Sequence of chain 1.A:
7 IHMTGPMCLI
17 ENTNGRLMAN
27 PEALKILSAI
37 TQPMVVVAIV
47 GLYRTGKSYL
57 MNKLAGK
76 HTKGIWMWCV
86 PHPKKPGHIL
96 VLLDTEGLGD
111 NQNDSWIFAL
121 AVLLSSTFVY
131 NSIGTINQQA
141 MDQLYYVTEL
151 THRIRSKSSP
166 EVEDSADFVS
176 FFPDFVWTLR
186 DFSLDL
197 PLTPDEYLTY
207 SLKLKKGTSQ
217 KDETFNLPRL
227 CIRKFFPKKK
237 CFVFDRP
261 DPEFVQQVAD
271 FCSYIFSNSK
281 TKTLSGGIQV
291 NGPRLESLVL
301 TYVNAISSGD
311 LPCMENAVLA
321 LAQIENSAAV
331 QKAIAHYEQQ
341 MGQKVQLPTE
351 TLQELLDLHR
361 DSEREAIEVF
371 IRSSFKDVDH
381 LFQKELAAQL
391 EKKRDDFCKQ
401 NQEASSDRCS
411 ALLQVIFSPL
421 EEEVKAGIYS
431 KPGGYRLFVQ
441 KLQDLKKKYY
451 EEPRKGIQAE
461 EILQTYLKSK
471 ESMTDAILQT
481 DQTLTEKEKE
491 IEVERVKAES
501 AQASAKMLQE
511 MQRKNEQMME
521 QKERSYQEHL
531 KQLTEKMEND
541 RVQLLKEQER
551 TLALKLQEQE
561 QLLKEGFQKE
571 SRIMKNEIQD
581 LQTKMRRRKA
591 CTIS

The small molecule below binds the protein below.
Small molecule (SMILES): C/C=C(\C)CC/C=C(\C)CCC=C(C)C

Binding-site contacts:
Ligand atom C4 contacts residue LEU530 of chain 1.A at 3.7 Å (hydrophobic).
Ligand atom C3 contacts residue LEU530 of chain 1.A at 3.9 Å (hydrophobic).
Ligand atom C3 contacts residue CYS591 of chain 1.A at 3.4 Å (hydrophobic).
Ligand atom C1 contacts residue CYS591 of chain 1.A at 1.8 Å (hydrophobic).
Ligand atom C6 contacts residue LEU533 of chain 1.A at 4.3 Å (hydrophobic).
Ligand atom C1 contacts residue THR534 of chain 1.A at 4.4 Å.
Ligand atom C5 contacts residue CYS591 of chain 1.A at 4.3 Å (hydrophobic).
Ligand atom C13 contacts residue TYR526 of chain 1.A at 4.1 Å (hydrophobic).
Ligand atom C14 contacts residue TYR526 of chain 1.A at 3.6 Å (hydrophobic).
Ligand atom C12 contacts residue HIS529 of chain 1.A at 3.9 Å.
Ligand atom C11 contacts residue ALA387 of chain 1.A at 3.9 Å (hydrophobic).
Ligand atom C12 contacts residue ALA387 of chain 1.A at 4.2 Å (hydrophobic).
Ligand atom C9 contacts residue LYS384 of chain 1.A at 3.8 Å.
Ligand atom C7 contacts residue TYR526 of chain 1.A at 4.0 Å (hydrophobic).
Ligand atom C12 contacts residue TYR526 of chain 1.A at 3.9 Å (hydrophobic).
Ligand atom C3 contacts residue TYR526 of chain 1.A at 4.5 Å (hydrophobic).
Ligand atom C15 contacts residue ALA387 of chain 1.A at 3.6 Å (hydrophobic).
Ligand atom C6 contacts residue LEU530 of chain 1.A at 4.1 Å (hydrophobic).
Ligand atom C2 contacts residue CYS591 of chain 1.A at 2.5 Å (hydrophobic).
Ligand atom C2 contacts residue LEU530 of chain 1.A at 3.8 Å (hydrophobic).
Ligand atom C10 contacts residue LEU533 of chain 1.A at 3.8 Å (hydrophobic).
Ligand atom C1 contacts residue LEU530 of chain 1.A at 3.5 Å (hydrophobic).
Ligand atom C13 contacts residue ALA387 of chain 1.A at 4.1 Å (hydrophobic).
Ligand atom C5 contacts residue THR592 of chain 1.A at 4.3 Å.
Ligand atom C4 contacts residue CYS591 of chain 1.A at 3.8 Å (hydrophobic).
Ligand atom C8 contacts residue HIS529 of chain 1.A at 4.3 Å.
Ligand atom C4 contacts residue ILE593 of chain 1.A at 3.6 Å (hydrophobic).
Ligand atom C10 contacts residue HIS380 of chain 1.A at 4.1 Å.
Ligand atom C2 contacts residue LEU533 of chain 1.A at 4.0 Å (hydrophobic).
Ligand atom C4 contacts residue TYR526 of chain 1.A at 3.5 Å (hydrophobic).
Ligand atom C3 contacts residue ILE593 of chain 1.A at 4.3 Å (hydrophobic).
Ligand atom C7 contacts residue HIS529 of chain 1.A at 4.4 Å.
Ligand atom C10 contacts residue GLN383 of chain 1.A at 4.0 Å.
Ligand atom C11 contacts residue HIS529 of chain 1.A at 3.6 Å.